Binding-site contacts:
Ligand atom C3 contacts residue ASN283 of chain 1.A at 3.8 Å.
Ligand atom C2 contacts residue ASN283 of chain 1.A at 2.4 Å.
Ligand atom C4 contacts residue ASN283 of chain 1.A at 4.2 Å.
Ligand atom O7 contacts residue THR312 of chain 1.A at 3.5 Å.
Ligand atom O6 contacts residue ALA281 of chain 1.A at 3.6 Å.
Ligand atom C8 contacts residue SER311 of chain 1.A at 3.3 Å.
Ligand atom N2 contacts residue ASN283 of chain 1.A at 2.9 Å (h-bond).
Ligand atom O7 contacts residue ASN283 of chain 1.A at 3.6 Å (h-bond).
Ligand atom C1 contacts residue ALA281 of chain 1.A at 4.3 Å (hydrophobic).
Ligand atom C7 contacts residue ASN283 of chain 1.A at 3.3 Å.
Ligand atom O7 contacts residue SER311 of chain 1.A at 3.3 Å (h-bond).
Ligand atom C5 contacts residue ALA281 of chain 1.A at 4.3 Å (hydrophobic).
Ligand atom C8 contacts residue ASN283 of chain 1.A at 4.3 Å.
Ligand atom C7 contacts residue THR312 of chain 1.A at 4.2 Å.
Ligand atom C5 contacts residue ASN283 of chain 1.A at 3.7 Å.
Ligand atom C7 contacts residue SER311 of chain 1.A at 3.5 Å.
Ligand atom C8 contacts residue THR312 of chain 1.A at 4.0 Å.
Ligand atom O5 contacts residue ALA281 of chain 1.A at 3.8 Å.
Ligand atom C6 contacts residue ASP640 of chain 1.A at 4.2 Å.
Ligand atom O5 contacts residue ASN283 of chain 1.A at 2.4 Å (h-bond).
Ligand atom C1 contacts residue ASN283 of chain 1.A at 1.4 Å.
Ligand atom O6 contacts residue ASP640 of chain 1.A at 4.0 Å.

This small molecule binds to this protein.
Small molecule (SMILES): CC(=O)N[C@@H]1[C@@H](O)[C@H](O)[C@@H](CO)O[C@H]1O

Sequence of chain 1.A:
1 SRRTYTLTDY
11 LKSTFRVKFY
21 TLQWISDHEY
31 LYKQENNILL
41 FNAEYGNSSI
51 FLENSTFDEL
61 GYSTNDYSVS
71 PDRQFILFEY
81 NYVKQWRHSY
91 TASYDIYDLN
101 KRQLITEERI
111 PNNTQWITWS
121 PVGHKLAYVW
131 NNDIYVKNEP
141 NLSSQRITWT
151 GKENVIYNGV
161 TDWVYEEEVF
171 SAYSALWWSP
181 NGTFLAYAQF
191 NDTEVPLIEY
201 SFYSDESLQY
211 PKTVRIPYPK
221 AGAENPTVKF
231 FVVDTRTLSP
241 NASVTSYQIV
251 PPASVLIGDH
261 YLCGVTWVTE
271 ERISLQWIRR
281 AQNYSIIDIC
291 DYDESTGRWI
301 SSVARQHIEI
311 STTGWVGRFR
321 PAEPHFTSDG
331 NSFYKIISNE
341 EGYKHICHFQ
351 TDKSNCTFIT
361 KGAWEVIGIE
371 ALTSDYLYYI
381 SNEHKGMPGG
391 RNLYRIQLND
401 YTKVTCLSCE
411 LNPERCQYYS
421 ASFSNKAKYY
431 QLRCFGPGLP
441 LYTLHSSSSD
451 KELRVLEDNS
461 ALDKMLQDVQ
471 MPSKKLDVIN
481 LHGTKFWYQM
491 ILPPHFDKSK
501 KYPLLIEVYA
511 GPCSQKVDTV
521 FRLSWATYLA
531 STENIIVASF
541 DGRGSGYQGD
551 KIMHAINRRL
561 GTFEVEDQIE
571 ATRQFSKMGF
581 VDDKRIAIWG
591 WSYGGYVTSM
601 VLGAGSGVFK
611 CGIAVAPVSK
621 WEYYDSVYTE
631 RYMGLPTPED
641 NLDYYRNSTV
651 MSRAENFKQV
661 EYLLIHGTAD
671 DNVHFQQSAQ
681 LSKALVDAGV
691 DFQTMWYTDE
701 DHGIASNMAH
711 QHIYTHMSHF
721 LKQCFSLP